Binding-site contacts:
Ligand atom O7 contacts residue ASN159 of chain 1.B at 4.2 Å.
Ligand atom O7 contacts residue ALA160 of chain 1.B at 3.9 Å.
Ligand atom C7 contacts residue ALA160 of chain 1.B at 3.8 Å (hydrophobic).
Ligand atom N2 contacts residue ASN159 of chain 1.B at 2.9 Å (h-bond).
Ligand atom C7 contacts residue SER161 of chain 1.B at 4.5 Å.
Ligand atom O5 contacts residue ASN159 of chain 1.B at 2.4 Å (h-bond).
Ligand atom C8 contacts residue ASN159 of chain 1.B at 3.4 Å.
Ligand atom C8 contacts residue ALA160 of chain 1.B at 3.9 Å (hydrophobic).
Ligand atom N2 contacts residue ALA160 of chain 1.B at 4.4 Å.
Ligand atom C2 contacts residue ASN159 of chain 1.B at 2.5 Å.
Ligand atom O7 contacts residue SER161 of chain 1.B at 3.8 Å.
Ligand atom C3 contacts residue ASN159 of chain 1.B at 3.7 Å.
Ligand atom C4 contacts residue ASN159 of chain 1.B at 4.2 Å.
Ligand atom C5 contacts residue ASN159 of chain 1.B at 3.6 Å.
Ligand atom C1 contacts residue ASN159 of chain 1.B at 1.4 Å.
Ligand atom C7 contacts residue ASN159 of chain 1.B at 3.7 Å.

A protein and the small-molecule ligand that binds it are described below.
Small molecule (SMILES): CC(=O)N[C@@H]1[C@@H](O)[C@H](O)[C@@H](CO)O[C@H]1O

Sequence of chain 1.B:
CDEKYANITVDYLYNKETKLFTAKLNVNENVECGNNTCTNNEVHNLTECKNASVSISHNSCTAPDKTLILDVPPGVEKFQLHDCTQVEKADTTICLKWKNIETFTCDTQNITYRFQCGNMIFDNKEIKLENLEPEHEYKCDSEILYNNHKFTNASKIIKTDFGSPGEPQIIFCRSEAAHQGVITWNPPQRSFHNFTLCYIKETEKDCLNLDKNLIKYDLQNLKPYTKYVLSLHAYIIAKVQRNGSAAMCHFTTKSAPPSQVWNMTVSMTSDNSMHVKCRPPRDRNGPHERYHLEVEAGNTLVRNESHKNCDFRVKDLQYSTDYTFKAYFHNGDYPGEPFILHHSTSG